The small molecule below binds the protein below.
Small molecule (SMILES): CC(C)C[C@H](CP(=O)(O)[C@@H](N)CCc1ccccc1)C(=O)N[C@@H](Cc1c[nH]c2ccccc12)C(N)=O

Binding-site contacts:
Ligand atom O1 contacts residue GLU337 of chain 1.B at 3.5 Å (salt-bridge).
Ligand atom C22 contacts residue TYR892 of chain 1.B at 3.4 Å (hydrophobic).
Ligand atom C21 contacts residue PHE450 of chain 1.B at 3.5 Å (hydrophobic).
Ligand atom O2 contacts residue HIS370 of chain 1.B at 3.5 Å (h-bond).
Ligand atom N3 contacts residue PHE450 of chain 1.B at 3.2 Å (h-bond).
Ligand atom N3 contacts residue TYR455 of chain 1.B at 3.5 Å.
Ligand atom C20 contacts residue TYR892 of chain 1.B at 3.6 Å (hydrophobic).
Ligand atom O3 contacts residue TYR455 of chain 1.B at 2.9 Å (h-bond).
Ligand atom O1 contacts residue ZN1 of chain 1.P at 3.1 Å.
Ligand atom C21 contacts residue TYR455 of chain 1.B at 3.9 Å (hydrophobic).
Ligand atom C11 contacts residue GLU371 of chain 1.B at 3.8 Å.
Ligand atom N2 contacts residue GLY334 of chain 1.B at 3.9 Å.
Ligand atom P1 contacts residue ZN1 of chain 1.P at 3.2 Å.
Ligand atom O2 contacts residue TYR455 of chain 1.B at 3.1 Å (h-bond).
Ligand atom N1 contacts residue GLU337 of chain 1.B at 2.9 Å (salt-bridge).
Ligand atom P1 contacts residue GLU371 of chain 1.B at 3.6 Å.
Ligand atom C8 contacts residue GLU200 of chain 1.B at 3.6 Å.
Ligand atom C9 contacts residue ALA335 of chain 1.B at 3.9 Å (hydrophobic).
Ligand atom N1 contacts residue GLU200 of chain 1.B at 2.9 Å (salt-bridge).
Ligand atom C1 contacts residue GLU200 of chain 1.B at 3.8 Å.
Ligand atom C9 contacts residue GLU200 of chain 1.B at 3.6 Å.
Ligand atom N1 contacts residue GLU393 of chain 1.B at 3.2 Å (salt-bridge).
Ligand atom C10 contacts residue TYR455 of chain 1.B at 3.9 Å (hydrophobic).
Ligand atom C26 contacts residue TYR892 of chain 1.B at 3.8 Å (hydrophobic).
Ligand atom N1 contacts residue MET336 of chain 1.B at 3.7 Å.
Ligand atom P1 contacts residue ALA335 of chain 1.B at 3.9 Å.
Ligand atom O2 contacts residue ZN1 of chain 1.P at 2.4 Å.
Ligand atom C15 contacts residue VAL367 of chain 1.B at 3.8 Å (hydrophobic).
Ligand atom C16 contacts residue HIS370 of chain 1.B at 3.1 Å.
Ligand atom C19 contacts residue TYR892 of chain 1.B at 3.4 Å (hydrophobic).
Ligand atom O1 contacts residue GLU371 of chain 1.B at 2.4 Å (salt-bridge).
Ligand atom C24 contacts residue TYR892 of chain 1.B at 3.1 Å (hydrophobic).
Ligand atom C8 contacts residue TYR455 of chain 1.B at 3.7 Å (hydrophobic).
Ligand atom N1 contacts residue LYS392 of chain 1.B at 3.7 Å.
Ligand atom C9 contacts residue GLU337 of chain 1.B at 3.8 Å.
Ligand atom C7 contacts residue GLU200 of chain 1.B at 3.6 Å.
Ligand atom O2 contacts residue GLU393 of chain 1.B at 2.8 Å (salt-bridge).
Ligand atom C16 contacts residue GLU371 of chain 1.B at 3.4 Å.
Ligand atom C6 contacts residue GLU200 of chain 1.B at 3.7 Å.
Ligand atom C11 contacts residue ALA335 of chain 1.B at 3.1 Å (hydrophobic).

Sequence of chain 1.B:
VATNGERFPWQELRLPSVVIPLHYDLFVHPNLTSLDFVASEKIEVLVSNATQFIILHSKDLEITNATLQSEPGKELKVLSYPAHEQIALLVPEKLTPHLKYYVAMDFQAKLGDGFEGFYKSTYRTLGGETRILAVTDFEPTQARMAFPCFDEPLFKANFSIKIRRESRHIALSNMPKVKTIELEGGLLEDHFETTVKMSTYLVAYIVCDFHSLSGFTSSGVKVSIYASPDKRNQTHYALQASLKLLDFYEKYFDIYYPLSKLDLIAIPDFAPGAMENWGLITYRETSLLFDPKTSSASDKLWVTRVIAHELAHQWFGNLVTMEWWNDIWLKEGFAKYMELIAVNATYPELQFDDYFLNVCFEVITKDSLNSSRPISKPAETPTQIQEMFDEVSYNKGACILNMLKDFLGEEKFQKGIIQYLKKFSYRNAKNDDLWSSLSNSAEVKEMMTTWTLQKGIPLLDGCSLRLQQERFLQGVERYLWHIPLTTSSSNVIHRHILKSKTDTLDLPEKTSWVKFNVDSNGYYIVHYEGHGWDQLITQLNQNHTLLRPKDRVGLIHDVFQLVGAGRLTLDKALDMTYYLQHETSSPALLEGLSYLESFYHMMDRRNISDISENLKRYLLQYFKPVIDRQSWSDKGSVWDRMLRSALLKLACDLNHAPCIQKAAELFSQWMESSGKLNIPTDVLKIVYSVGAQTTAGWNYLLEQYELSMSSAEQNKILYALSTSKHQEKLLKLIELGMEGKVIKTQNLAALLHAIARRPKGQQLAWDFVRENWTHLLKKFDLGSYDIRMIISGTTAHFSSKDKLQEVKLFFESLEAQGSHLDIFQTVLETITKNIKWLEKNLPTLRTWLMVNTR